Binding-site contacts:
Ligand atom C7 contacts residue ASN38 of chain 3.G at 3.7 Å.
Ligand atom O3 contacts residue ALA39 of chain 3.G at 3.9 Å.
Ligand atom O3 contacts residue THR40 of chain 3.G at 4.2 Å.
Ligand atom C6 contacts residue ASN38 of chain 3.G at 3.3 Å.
Ligand atom C3 contacts residue ASN38 of chain 3.G at 3.8 Å.
Ligand atom C2 contacts residue ASN38 of chain 3.G at 2.5 Å.
Ligand atom N2 contacts residue ASN38 of chain 3.G at 3.3 Å (h-bond).
Ligand atom O6 contacts residue LEU52 of chain 3.H at 4.3 Å.
Ligand atom O3 contacts residue THR318 of chain 3.G at 3.5 Å (h-bond).
Ligand atom C4 contacts residue ASN38 of chain 3.G at 4.3 Å.
Ligand atom C1 contacts residue ASN38 of chain 3.G at 4.1 Å.
Ligand atom O3 contacts residue ASN38 of chain 3.G at 4.2 Å.
Ligand atom C3 contacts residue THR318 of chain 3.G at 4.1 Å.
Ligand atom C1 contacts residue ASN38 of chain 3.G at 1.4 Å.
Ligand atom C2 contacts residue THR318 of chain 3.G at 3.5 Å.
Ligand atom O7 contacts residue ASN38 of chain 3.G at 3.5 Å (h-bond).
Ligand atom O5 contacts residue THR318 of chain 3.G at 4.4 Å.
Ligand atom O5 contacts residue ASN38 of chain 3.G at 4.1 Å.
Ligand atom C6 contacts residue ASN38 of chain 3.G at 4.2 Å.
Ligand atom N2 contacts residue THR318 of chain 3.G at 4.5 Å.
Ligand atom C5 contacts residue ASN38 of chain 3.G at 4.4 Å.
Ligand atom C5 contacts residue ASN38 of chain 3.G at 3.5 Å.
Ligand atom O5 contacts residue ALA39 of chain 3.G at 3.9 Å.
Ligand atom C6 contacts residue THR24 of chain 3.G at 4.4 Å.
Ligand atom C1 contacts residue THR318 of chain 3.G at 3.9 Å.
Ligand atom O5 contacts residue ASN38 of chain 3.G at 2.4 Å (h-bond).
Ligand atom O4 contacts residue ASN22 of chain 3.G at 4.4 Å.

A small-molecule ligand and the protein it binds are described below.
Small molecule (SMILES): CC(=O)N[C@H]1[C@H](O[C@H]2[C@H](O)[C@@H](NC(C)=O)CO[C@@H]2CO[C@@H]2O[C@@H](C)[C@@H](O)[C@@H](O)[C@@H]2O)O[C@H](CO)[C@@H](O[C@@H]2O[C@H](CO[C@H]3O[C@H](CO)[C@@H](O)[C@H](O)[C@@H]3O)[C@@H](O)[C@H](O)[C@@H]2O)[C@@H]1O

Sequence of chain 3.H:
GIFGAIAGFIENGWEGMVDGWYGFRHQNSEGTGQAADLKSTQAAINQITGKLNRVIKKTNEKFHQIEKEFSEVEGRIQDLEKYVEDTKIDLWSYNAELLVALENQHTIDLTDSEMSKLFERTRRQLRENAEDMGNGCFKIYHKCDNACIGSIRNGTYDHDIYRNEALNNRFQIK

Sequence of chain 3.G:
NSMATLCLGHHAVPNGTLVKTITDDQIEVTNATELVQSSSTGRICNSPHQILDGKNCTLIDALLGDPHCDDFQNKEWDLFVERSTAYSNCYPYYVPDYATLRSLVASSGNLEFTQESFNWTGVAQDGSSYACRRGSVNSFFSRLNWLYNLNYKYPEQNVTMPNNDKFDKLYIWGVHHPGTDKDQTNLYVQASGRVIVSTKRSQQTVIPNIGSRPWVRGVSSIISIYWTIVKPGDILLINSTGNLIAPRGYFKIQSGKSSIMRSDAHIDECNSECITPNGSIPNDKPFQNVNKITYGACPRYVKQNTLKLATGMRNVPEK